A small-molecule ligand and the protein it binds are described below.
Small molecule (SMILES): CC(=O)N[C@H]1[C@H]([C@H](O)[C@H](O)CO)O[C@@](O)(C(=O)O)C[C@@H]1O

Sequence of chain 1.A:
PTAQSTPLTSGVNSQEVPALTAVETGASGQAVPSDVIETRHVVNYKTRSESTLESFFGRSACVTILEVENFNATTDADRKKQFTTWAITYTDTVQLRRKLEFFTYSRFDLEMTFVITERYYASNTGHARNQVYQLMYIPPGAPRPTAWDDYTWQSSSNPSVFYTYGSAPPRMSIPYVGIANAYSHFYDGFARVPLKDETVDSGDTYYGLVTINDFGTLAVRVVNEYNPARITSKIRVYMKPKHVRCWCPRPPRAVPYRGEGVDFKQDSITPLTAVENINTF

Sequence of chain 5.A:
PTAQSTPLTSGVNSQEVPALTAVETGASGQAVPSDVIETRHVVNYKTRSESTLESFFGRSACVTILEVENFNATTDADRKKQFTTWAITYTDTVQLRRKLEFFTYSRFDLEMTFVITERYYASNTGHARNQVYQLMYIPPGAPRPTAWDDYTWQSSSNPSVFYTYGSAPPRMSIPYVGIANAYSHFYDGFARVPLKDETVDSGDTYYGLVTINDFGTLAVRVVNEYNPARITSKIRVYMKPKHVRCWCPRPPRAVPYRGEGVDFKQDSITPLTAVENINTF

Binding-site contacts:
Ligand atom C11 contacts residue TYR250 of chain 5.A at 3.7 Å (hydrophobic).
Ligand atom O4 contacts residue TYR145 of chain 1.A at 4.2 Å.
Ligand atom C1 contacts residue ALA146 of chain 1.A at 3.9 Å (hydrophobic).
Ligand atom C7 contacts residue TYR145 of chain 1.A at 3.8 Å (hydrophobic).
Ligand atom C6 contacts residue ALA146 of chain 1.A at 4.2 Å (hydrophobic).
Ligand atom C4 contacts residue TYR145 of chain 1.A at 3.6 Å (hydrophobic).
Ligand atom O8 contacts residue ALA146 of chain 1.A at 3.3 Å.
Ligand atom C5 contacts residue TYR145 of chain 1.A at 3.3 Å (hydrophobic).
Ligand atom O4 contacts residue TYR250 of chain 5.A at 3.4 Å.
Ligand atom O4 contacts residue ASN251 of chain 5.A at 4.2 Å.
Ligand atom O1A contacts residue SER147 of chain 1.A at 2.8 Å (h-bond).
Ligand atom O4 contacts residue PRO252 of chain 5.A at 3.8 Å.
Ligand atom C10 contacts residue TYR145 of chain 1.A at 3.6 Å (hydrophobic).
Ligand atom C1 contacts residue SER147 of chain 1.A at 3.6 Å.
Ligand atom C10 contacts residue TYR250 of chain 5.A at 3.5 Å (hydrophobic).
Ligand atom O1B contacts residue ALA146 of chain 1.A at 3.2 Å.
Ligand atom C11 contacts residue ARG143 of chain 1.A at 4.0 Å.
Ligand atom C11 contacts residue TYR145 of chain 1.A at 3.7 Å (hydrophobic).
Ligand atom O1A contacts residue PRO252 of chain 5.A at 3.3 Å.
Ligand atom O1B contacts residue SER147 of chain 1.A at 3.1 Å (h-bond).
Ligand atom C4 contacts residue PRO252 of chain 5.A at 3.8 Å (hydrophobic).
Ligand atom O1B contacts residue ASN148 of chain 1.A at 4.3 Å.
Ligand atom C3 contacts residue PRO252 of chain 5.A at 3.9 Å (hydrophobic).
Ligand atom N5 contacts residue TYR145 of chain 1.A at 2.6 Å (h-bond).
Ligand atom O10 contacts residue TYR250 of chain 5.A at 2.7 Å (h-bond).
Ligand atom C8 contacts residue ALA146 of chain 1.A at 4.4 Å (hydrophobic).
Ligand atom C6 contacts residue TYR145 of chain 1.A at 3.4 Å (hydrophobic).
Ligand atom C9 contacts residue TYR145 of chain 1.A at 4.2 Å (hydrophobic).
Ligand atom C1 contacts residue PRO252 of chain 5.A at 4.1 Å (hydrophobic).
Ligand atom O1A contacts residue ALA146 of chain 1.A at 4.2 Å.
Ligand atom N5 contacts residue TYR250 of chain 5.A at 4.4 Å.